Binding-site contacts:
Ligand atom C1 contacts residue ASN324 of chain 1.E at 1.4 Å.
Ligand atom O5 contacts residue ASN324 of chain 1.E at 2.4 Å (h-bond).
Ligand atom N2 contacts residue ASN324 of chain 1.E at 2.9 Å (h-bond).
Ligand atom C2 contacts residue ASN324 of chain 1.E at 2.5 Å.
Ligand atom C8 contacts residue ASN324 of chain 1.E at 4.4 Å.
Ligand atom C3 contacts residue ASN324 of chain 1.E at 3.8 Å.
Ligand atom C5 contacts residue ASN324 of chain 1.E at 3.7 Å.
Ligand atom O7 contacts residue ASN324 of chain 1.E at 3.8 Å.
Ligand atom C7 contacts residue ASN324 of chain 1.E at 3.5 Å.
Ligand atom C4 contacts residue ASN324 of chain 1.E at 4.2 Å.

Sequence of chain 1.E:
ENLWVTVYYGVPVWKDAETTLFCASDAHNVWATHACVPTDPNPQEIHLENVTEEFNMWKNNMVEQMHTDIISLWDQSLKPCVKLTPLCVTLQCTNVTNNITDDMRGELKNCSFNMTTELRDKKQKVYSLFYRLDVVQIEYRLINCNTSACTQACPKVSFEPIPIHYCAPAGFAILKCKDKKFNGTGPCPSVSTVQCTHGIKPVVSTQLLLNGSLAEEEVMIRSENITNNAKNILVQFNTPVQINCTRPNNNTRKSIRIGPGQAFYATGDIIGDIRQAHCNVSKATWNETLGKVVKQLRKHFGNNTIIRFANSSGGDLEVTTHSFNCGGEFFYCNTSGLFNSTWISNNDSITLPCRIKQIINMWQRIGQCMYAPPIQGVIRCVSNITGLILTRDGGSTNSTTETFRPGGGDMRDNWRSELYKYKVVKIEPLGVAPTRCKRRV

The protein below binds the small molecule below.
Small molecule (SMILES): CC(=O)N[C@@H]1[C@@H](O)[C@H](O)[C@@H](CO)O[C@H]1O